Binding-site contacts:
Ligand atom O3 contacts residue TRP174 of chain 1.A at 3.6 Å.
Ligand atom C4 contacts residue ILE17 of chain 1.A at 4.2 Å (hydrophobic).
Ligand atom C2 contacts residue GLY22 of chain 1.A at 4.3 Å.
Ligand atom C4 contacts residue TRP174 of chain 1.A at 3.5 Å (hydrophobic).
Ligand atom O1 contacts residue ILE23 of chain 1.A at 2.9 Å (h-bond).
Ligand atom C4 contacts residue ILE23 of chain 1.A at 4.5 Å (hydrophobic).
Ligand atom O1 contacts residue THR225 of chain 1.A at 3.6 Å.
Ligand atom O3 contacts residue TRP221 of chain 1.A at 3.7 Å.
Ligand atom C2 contacts residue TRP174 of chain 1.A at 3.8 Å (hydrophobic).
Ligand atom S5 contacts residue TRP174 of chain 1.A at 4.0 Å.
Ligand atom C7 contacts residue TRP68 of chain 1.A at 3.4 Å (hydrophobic).
Ligand atom C7 contacts residue SER176 of chain 1.A at 3.6 Å.
Ligand atom O1 contacts residue GLY22 of chain 1.A at 3.4 Å (h-bond).
Ligand atom C2 contacts residue HIS226 of chain 1.A at 4.0 Å.
Ligand atom O1 contacts residue TRP174 of chain 1.A at 4.2 Å.
Ligand atom S5 contacts residue TRP68 of chain 1.A at 4.3 Å.
Ligand atom C7 contacts residue GLU177 of chain 1.A at 3.5 Å.
Ligand atom O1 contacts residue SER21 of chain 1.A at 4.1 Å.
Ligand atom C2 contacts residue ILE23 of chain 1.A at 4.0 Å (hydrophobic).
Ligand atom C7 contacts residue TRP174 of chain 1.A at 3.7 Å (hydrophobic).
Ligand atom C7 contacts residue TRP221 of chain 1.A at 3.6 Å (hydrophobic).
Ligand atom O1 contacts residue HIS226 of chain 1.A at 4.4 Å.
Ligand atom C6 contacts residue TRP68 of chain 1.A at 3.5 Å (hydrophobic).
Ligand atom C6 contacts residue TRP221 of chain 1.A at 3.6 Å (hydrophobic).
Ligand atom S5 contacts residue TRP221 of chain 1.A at 3.4 Å.
Ligand atom C2 contacts residue THR225 of chain 1.A at 3.9 Å.
Ligand atom O3 contacts residue THR225 of chain 1.A at 3.5 Å.
Ligand atom O3 contacts residue HIS226 of chain 1.A at 3.2 Å (h-bond).

Sequence of chain 1.A:
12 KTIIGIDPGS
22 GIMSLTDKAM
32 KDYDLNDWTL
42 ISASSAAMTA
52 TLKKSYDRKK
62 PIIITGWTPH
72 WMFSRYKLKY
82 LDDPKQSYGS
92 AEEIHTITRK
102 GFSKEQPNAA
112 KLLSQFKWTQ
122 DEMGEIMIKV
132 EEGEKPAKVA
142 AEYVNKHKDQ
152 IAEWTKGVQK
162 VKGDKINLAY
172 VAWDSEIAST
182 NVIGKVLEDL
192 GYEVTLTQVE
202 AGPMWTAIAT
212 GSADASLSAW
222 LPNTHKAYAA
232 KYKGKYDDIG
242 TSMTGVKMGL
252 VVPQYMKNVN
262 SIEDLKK

The protein below binds the small molecule below.
Small molecule (SMILES): C[SH](C)CC(=O)O